The protein below binds the small molecule below.
Small molecule (SMILES): CC(=O)N[C@@H]1[C@@H](O)[C@H](O)[C@@H](CO)O[C@H]1O

Sequence of chain 1.O:
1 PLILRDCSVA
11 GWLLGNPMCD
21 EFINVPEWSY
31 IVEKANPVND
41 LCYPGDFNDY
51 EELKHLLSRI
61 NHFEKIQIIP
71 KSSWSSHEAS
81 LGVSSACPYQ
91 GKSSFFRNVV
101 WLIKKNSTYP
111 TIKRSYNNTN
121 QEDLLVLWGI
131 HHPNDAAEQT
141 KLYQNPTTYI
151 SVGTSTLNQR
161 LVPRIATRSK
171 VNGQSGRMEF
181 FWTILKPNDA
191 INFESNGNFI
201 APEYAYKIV

Binding-site contacts:
Ligand atom C1 contacts residue ASN188 of chain 1.O at 4.5 Å.
Ligand atom N2 contacts residue ASN117 of chain 1.O at 3.0 Å (h-bond).
Ligand atom C2 contacts residue ASN188 of chain 1.O at 4.3 Å.
Ligand atom C7 contacts residue ALA190 of chain 1.O at 4.3 Å (hydrophobic).
Ligand atom C1 contacts residue ASN117 of chain 1.O at 1.4 Å.
Ligand atom N2 contacts residue ASN188 of chain 1.O at 3.2 Å (h-bond).
Ligand atom C7 contacts residue ASN117 of chain 1.O at 3.3 Å.
Ligand atom C5 contacts residue ASN117 of chain 1.O at 3.6 Å.
Ligand atom C8 contacts residue ASN117 of chain 1.O at 4.5 Å.
Ligand atom C4 contacts residue ASN117 of chain 1.O at 4.2 Å.
Ligand atom C3 contacts residue ASN117 of chain 1.O at 3.8 Å.
Ligand atom C8 contacts residue ALA190 of chain 1.O at 3.7 Å (hydrophobic).
Ligand atom C7 contacts residue ASN188 of chain 1.O at 3.7 Å.
Ligand atom C8 contacts residue ASN188 of chain 1.O at 3.3 Å.
Ligand atom C2 contacts residue ASN117 of chain 1.O at 2.5 Å.
Ligand atom O7 contacts residue ALA190 of chain 1.O at 4.3 Å.
Ligand atom O5 contacts residue ASN117 of chain 1.O at 2.3 Å (h-bond).
Ligand atom O7 contacts residue ASN117 of chain 1.O at 3.1 Å (h-bond).